This protein binds this small molecule.
Small molecule (SMILES): O=C[C@H](O)[C@@H](O)[C@H](O)[C@H](O)CO

Binding-site contacts:
Ligand atom O5 contacts residue HIS53 of chain 1.B at 2.7 Å (h-bond).
Ligand atom O4 contacts residue LYS180 of chain 1.B at 2.7 Å (salt-bridge).
Ligand atom O3 contacts residue TRP15 of chain 1.B at 3.8 Å.
Ligand atom O2 contacts residue LYS180 of chain 1.B at 2.6 Å (salt-bridge).
Ligand atom O1 contacts residue TRP136 of chain 1.B at 3.6 Å.
Ligand atom O2 contacts residue ASP286 of chain 1.B at 3.5 Å (salt-bridge).
Ligand atom C3 contacts residue OH1 of chain 1.H at 3.9 Å.
Ligand atom C6 contacts residue THR89 of chain 1.B at 3.6 Å.
Ligand atom C3 contacts residue ASP286 of chain 1.B at 3.9 Å.
Ligand atom O1 contacts residue OH1 of chain 1.H at 3.0 Å (h-bond).
Ligand atom C1 contacts residue MG1 of chain 1.G at 3.8 Å.
Ligand atom C2 contacts residue TRP136 of chain 1.B at 3.5 Å (hydrophobic).
Ligand atom O5 contacts residue TRP136 of chain 1.B at 3.0 Å.
Ligand atom O3 contacts residue ASP286 of chain 1.B at 3.1 Å (salt-bridge).
Ligand atom C6 contacts residue HIS53 of chain 1.B at 3.2 Å.
Ligand atom O2 contacts residue OH1 of chain 1.H at 2.7 Å (h-bond).
Ligand atom O2 contacts residue HIS219 of chain 1.B at 3.4 Å.
Ligand atom C5 contacts residue HIS53 of chain 1.B at 3.0 Å.
Ligand atom O4 contacts residue ASP286 of chain 1.B at 2.5 Å (salt-bridge).
Ligand atom O2 contacts residue GLU216 of chain 1.B at 2.9 Å (salt-bridge).
Ligand atom O1 contacts residue PHE25 of chain 1.A at 3.8 Å.
Ligand atom O1 contacts residue MG1 of chain 1.G at 3.2 Å.
Ligand atom C4 contacts residue TRP136 of chain 1.B at 3.7 Å (hydrophobic).
Ligand atom O6 contacts residue LYS180 of chain 1.B at 3.5 Å.
Ligand atom C3 contacts residue TRP136 of chain 1.B at 3.5 Å (hydrophobic).
Ligand atom C2 contacts residue LYS180 of chain 1.B at 3.7 Å.
Ligand atom O3 contacts residue OH1 of chain 1.H at 3.4 Å (h-bond).
Ligand atom O6 contacts residue TRP136 of chain 1.B at 3.6 Å.
Ligand atom C1 contacts residue PHE25 of chain 1.A at 3.6 Å (hydrophobic).
Ligand atom O2 contacts residue MG1 of chain 1.G at 3.7 Å.
Ligand atom O5 contacts residue PHE93 of chain 1.B at 3.3 Å.
Ligand atom C4 contacts residue LYS180 of chain 1.B at 3.4 Å.
Ligand atom C1 contacts residue TRP136 of chain 1.B at 3.5 Å (hydrophobic).
Ligand atom C4 contacts residue ASP286 of chain 1.B at 3.7 Å.
Ligand atom O1 contacts residue LYS182 of chain 1.B at 3.0 Å (salt-bridge).
Ligand atom C1 contacts residue OH1 of chain 1.H at 2.9 Å.
Ligand atom O6 contacts residue VAL134 of chain 1.B at 3.2 Å.
Ligand atom O1 contacts residue ASP254 of chain 1.B at 3.1 Å (salt-bridge).
Ligand atom C2 contacts residue OH1 of chain 1.H at 3.3 Å.
Ligand atom O1 contacts residue HIS219 of chain 1.B at 3.2 Å (h-bond).

Sequence of chain 1.A:
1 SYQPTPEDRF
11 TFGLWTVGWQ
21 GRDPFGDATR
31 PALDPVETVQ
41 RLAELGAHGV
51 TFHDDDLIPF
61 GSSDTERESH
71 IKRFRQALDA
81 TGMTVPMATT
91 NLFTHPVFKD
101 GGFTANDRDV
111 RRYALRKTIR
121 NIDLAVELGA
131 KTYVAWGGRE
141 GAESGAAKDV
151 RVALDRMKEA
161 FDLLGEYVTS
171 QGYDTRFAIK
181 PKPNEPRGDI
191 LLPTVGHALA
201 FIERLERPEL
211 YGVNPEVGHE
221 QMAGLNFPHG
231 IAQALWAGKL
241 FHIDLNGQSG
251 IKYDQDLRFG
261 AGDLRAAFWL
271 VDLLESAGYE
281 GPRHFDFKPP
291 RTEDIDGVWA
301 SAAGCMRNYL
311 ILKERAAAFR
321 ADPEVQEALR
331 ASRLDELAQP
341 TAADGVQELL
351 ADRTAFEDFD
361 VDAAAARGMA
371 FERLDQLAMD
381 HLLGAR

Sequence of chain 1.B:
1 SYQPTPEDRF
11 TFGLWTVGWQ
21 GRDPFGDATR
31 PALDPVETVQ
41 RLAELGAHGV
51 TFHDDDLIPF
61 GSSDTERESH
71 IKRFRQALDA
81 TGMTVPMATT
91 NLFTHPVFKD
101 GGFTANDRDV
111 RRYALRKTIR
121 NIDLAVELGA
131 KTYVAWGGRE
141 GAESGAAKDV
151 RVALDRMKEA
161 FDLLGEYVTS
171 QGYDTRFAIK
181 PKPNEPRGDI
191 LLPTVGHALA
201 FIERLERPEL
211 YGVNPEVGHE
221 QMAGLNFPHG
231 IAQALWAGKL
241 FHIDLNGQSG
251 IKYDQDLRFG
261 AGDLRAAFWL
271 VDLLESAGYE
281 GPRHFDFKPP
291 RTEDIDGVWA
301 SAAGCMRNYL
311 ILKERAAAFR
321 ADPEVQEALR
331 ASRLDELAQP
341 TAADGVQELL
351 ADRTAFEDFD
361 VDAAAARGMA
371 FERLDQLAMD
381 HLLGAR